The protein below binds the small molecule below.
Small molecule (SMILES): CC(C)CCC[C@@H](C)[C@H]1CC[C@H]2[C@@H]3CC=C4C[C@@H](O)CC[C@]4(C)[C@H]3CC[C@]12C

Sequence of chain 1.B:
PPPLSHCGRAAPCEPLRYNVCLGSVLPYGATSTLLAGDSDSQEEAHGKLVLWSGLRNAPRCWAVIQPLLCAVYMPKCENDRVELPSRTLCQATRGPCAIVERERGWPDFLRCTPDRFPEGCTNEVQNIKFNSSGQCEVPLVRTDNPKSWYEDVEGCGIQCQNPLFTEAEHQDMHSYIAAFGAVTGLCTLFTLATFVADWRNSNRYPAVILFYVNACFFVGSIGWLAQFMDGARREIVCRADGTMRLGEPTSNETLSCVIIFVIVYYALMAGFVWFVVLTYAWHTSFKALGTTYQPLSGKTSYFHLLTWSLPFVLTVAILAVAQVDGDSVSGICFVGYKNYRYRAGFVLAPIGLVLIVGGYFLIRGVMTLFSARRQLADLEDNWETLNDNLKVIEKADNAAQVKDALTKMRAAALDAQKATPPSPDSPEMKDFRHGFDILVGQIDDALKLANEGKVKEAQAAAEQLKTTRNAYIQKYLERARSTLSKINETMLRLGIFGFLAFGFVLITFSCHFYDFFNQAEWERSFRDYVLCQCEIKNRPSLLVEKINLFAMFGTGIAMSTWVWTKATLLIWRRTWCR

Binding-site contacts:
Ligand atom C24 contacts residue ILE125 of chain 1.B at 3.7 Å (hydrophobic).
Ligand atom C21 contacts residue LEU81 of chain 1.B at 3.7 Å (hydrophobic).
Ligand atom C7 contacts residue ARG130 of chain 1.B at 3.9 Å.
Ligand atom C6 contacts residue ARG130 of chain 1.B at 4.2 Å.
Ligand atom C27 contacts residue ASN83 of chain 1.B at 3.6 Å.
Ligand atom C2 contacts residue TRP78 of chain 1.B at 4.1 Å (hydrophobic).
Ligand atom C7 contacts residue TRP78 of chain 1.B at 3.9 Å (hydrophobic).
Ligand atom C2 contacts residue ASP64 of chain 1.B at 3.6 Å.
Ligand atom C6 contacts residue GLY131 of chain 1.B at 3.9 Å.
Ligand atom C9 contacts residue TRP78 of chain 1.B at 3.9 Å (hydrophobic).
Ligand atom C12 contacts residue LEU77 of chain 1.B at 3.4 Å (hydrophobic).
Ligand atom C17 contacts residue LEU81 of chain 1.B at 3.7 Å (hydrophobic).
Ligand atom C23 contacts residue LEU562 of chain 1.B at 3.8 Å (hydrophobic).
Ligand atom C11 contacts residue LEU77 of chain 1.B at 3.7 Å (hydrophobic).
Ligand atom C26 contacts residue ILE125 of chain 1.B at 3.8 Å (hydrophobic).
Ligand atom C25 contacts residue LEU562 of chain 1.B at 4.0 Å (hydrophobic).
Ligand atom C20 contacts residue LEU81 of chain 1.B at 4.1 Å (hydrophobic).
Ligand atom C18 contacts residue ARG130 of chain 1.B at 4.1 Å.
Ligand atom C1 contacts residue TRP78 of chain 1.B at 3.5 Å (hydrophobic).
Ligand atom C26 contacts residue LEU562 of chain 1.B at 3.7 Å (hydrophobic).
Ligand atom C22 contacts residue ILE125 of chain 1.B at 3.4 Å (hydrophobic).
Ligand atom C7 contacts residue VAL126 of chain 1.B at 4.0 Å (hydrophobic).
Ligand atom C21 contacts residue GLY80 of chain 1.B at 3.5 Å.
Ligand atom C3 contacts residue PRO133 of chain 1.B at 4.1 Å (hydrophobic).
Ligand atom C2 contacts residue LYS74 of chain 1.B at 3.6 Å.
Ligand atom C11 contacts residue TRP78 of chain 1.B at 4.1 Å (hydrophobic).
Ligand atom C21 contacts residue LEU77 of chain 1.B at 4.1 Å (hydrophobic).
Ligand atom O1 contacts residue ASP64 of chain 1.B at 3.5 Å.
Ligand atom C7 contacts residue GLY131 of chain 1.B at 3.8 Å.
Ligand atom C12 contacts residue LEU81 of chain 1.B at 3.9 Å (hydrophobic).
Ligand atom C15 contacts residue ARG130 of chain 1.B at 4.0 Å.
Ligand atom C6 contacts residue PRO133 of chain 1.B at 4.1 Å (hydrophobic).
Ligand atom C22 contacts residue LEU81 of chain 1.B at 4.0 Å (hydrophobic).
Ligand atom C23 contacts residue GLY80 of chain 1.B at 4.2 Å.
Ligand atom C12 contacts residue TRP78 of chain 1.B at 4.1 Å (hydrophobic).
Ligand atom C23 contacts residue ILE125 of chain 1.B at 3.9 Å (hydrophobic).
Ligand atom C3 contacts residue ASP64 of chain 1.B at 3.9 Å.
Ligand atom C19 contacts residue ARG130 of chain 1.B at 4.0 Å.
Ligand atom C24 contacts residue GLY80 of chain 1.B at 3.6 Å.
Ligand atom C26 contacts residue VAL179 of chain 1.B at 3.6 Å (hydrophobic).